Binding-site contacts:
Ligand atom N8 contacts residue SER75 of chain 2.A at 4.1 Å.
Ligand atom O12 contacts residue ARG434 of chain 2.A at 2.9 Å (salt-bridge).
Ligand atom C7 contacts residue TRP305 of chain 1.A at 3.8 Å (hydrophobic).
Ligand atom C3 contacts residue ILE110 of chain 1.A at 3.9 Å (hydrophobic).
Ligand atom C9 contacts residue PLP1 of chain 2.B at 3.5 Å.
Ligand atom N8 contacts residue PHE165 of chain 2.A at 4.1 Å.
Ligand atom C4 contacts residue PHE314 of chain 1.A at 3.8 Å (hydrophobic).
Ligand atom O13 contacts residue PHE306 of chain 1.A at 3.9 Å.
Ligand atom C7 contacts residue PLP1 of chain 2.B at 3.9 Å.
Ligand atom C10 contacts residue ARG434 of chain 2.A at 3.4 Å.
Ligand atom C7 contacts residue LYS276 of chain 2.A at 4.2 Å.
Ligand atom O14 contacts residue PLP1 of chain 2.B at 3.0 Å.
Ligand atom O11 contacts residue ARG434 of chain 2.A at 3.0 Å (salt-bridge).
Ligand atom C6 contacts residue TRP305 of chain 1.A at 3.6 Å (hydrophobic).
Ligand atom O14 contacts residue TYR275 of chain 2.A at 3.5 Å.
Ligand atom C10 contacts residue HIS253 of chain 2.A at 3.6 Å.
Ligand atom O13 contacts residue HIS102 of chain 1.A at 3.6 Å.
Ligand atom O12 contacts residue LYS276 of chain 2.A at 4.2 Å.
Ligand atom C9 contacts residue PHE165 of chain 2.A at 3.3 Å (hydrophobic).
Ligand atom O11 contacts residue HIS253 of chain 2.A at 4.2 Å.
Ligand atom C7 contacts residue SER75 of chain 2.A at 4.1 Å.
Ligand atom O11 contacts residue SER75 of chain 2.A at 2.8 Å (h-bond).
Ligand atom C2 contacts residue TRP305 of chain 1.A at 4.1 Å (hydrophobic).
Ligand atom N8 contacts residue TRP305 of chain 1.A at 4.0 Å.
Ligand atom O13 contacts residue ASN333 of chain 1.A at 3.3 Å.
Ligand atom C3 contacts residue PHE314 of chain 1.A at 3.9 Å (hydrophobic).
Ligand atom C1 contacts residue TRP305 of chain 1.A at 3.5 Å (hydrophobic).
Ligand atom C9 contacts residue LYS276 of chain 2.A at 3.6 Å.
Ligand atom C4 contacts residue HIS102 of chain 1.A at 3.7 Å.
Ligand atom C3 contacts residue HIS102 of chain 1.A at 3.3 Å.
Ligand atom O14 contacts residue LYS276 of chain 2.A at 3.2 Å.
Ligand atom O12 contacts residue HIS253 of chain 2.A at 2.8 Å (h-bond).
Ligand atom C10 contacts residue LYS276 of chain 2.A at 3.9 Å.
Ligand atom C10 contacts residue SER75 of chain 2.A at 4.0 Å.
Ligand atom O11 contacts residue LYS276 of chain 2.A at 4.1 Å.
Ligand atom O11 contacts residue ASN74 of chain 2.A at 4.2 Å.
Ligand atom C5 contacts residue SER75 of chain 2.A at 3.9 Å.
Ligand atom N8 contacts residue PLP1 of chain 2.B at 4.1 Å.
Ligand atom C2 contacts residue HIS102 of chain 1.A at 3.5 Å.
Ligand atom O12 contacts residue PHE225 of chain 2.A at 3.8 Å.

Sequence of chain 2.A:
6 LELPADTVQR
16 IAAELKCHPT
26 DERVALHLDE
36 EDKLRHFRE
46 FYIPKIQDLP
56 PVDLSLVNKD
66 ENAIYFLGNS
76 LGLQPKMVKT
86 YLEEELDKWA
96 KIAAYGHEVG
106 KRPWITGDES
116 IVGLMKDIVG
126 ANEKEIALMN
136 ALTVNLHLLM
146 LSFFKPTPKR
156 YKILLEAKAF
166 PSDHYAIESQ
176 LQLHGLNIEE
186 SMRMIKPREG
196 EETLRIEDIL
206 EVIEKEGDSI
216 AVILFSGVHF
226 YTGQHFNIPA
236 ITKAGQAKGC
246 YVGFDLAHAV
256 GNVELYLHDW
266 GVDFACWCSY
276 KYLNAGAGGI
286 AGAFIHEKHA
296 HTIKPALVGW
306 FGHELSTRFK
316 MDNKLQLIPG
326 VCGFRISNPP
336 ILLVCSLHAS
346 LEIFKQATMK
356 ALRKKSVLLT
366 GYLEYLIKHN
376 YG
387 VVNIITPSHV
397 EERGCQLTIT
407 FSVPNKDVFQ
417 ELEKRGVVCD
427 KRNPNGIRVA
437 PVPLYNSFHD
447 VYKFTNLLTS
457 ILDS

Sequence of chain 1.A:
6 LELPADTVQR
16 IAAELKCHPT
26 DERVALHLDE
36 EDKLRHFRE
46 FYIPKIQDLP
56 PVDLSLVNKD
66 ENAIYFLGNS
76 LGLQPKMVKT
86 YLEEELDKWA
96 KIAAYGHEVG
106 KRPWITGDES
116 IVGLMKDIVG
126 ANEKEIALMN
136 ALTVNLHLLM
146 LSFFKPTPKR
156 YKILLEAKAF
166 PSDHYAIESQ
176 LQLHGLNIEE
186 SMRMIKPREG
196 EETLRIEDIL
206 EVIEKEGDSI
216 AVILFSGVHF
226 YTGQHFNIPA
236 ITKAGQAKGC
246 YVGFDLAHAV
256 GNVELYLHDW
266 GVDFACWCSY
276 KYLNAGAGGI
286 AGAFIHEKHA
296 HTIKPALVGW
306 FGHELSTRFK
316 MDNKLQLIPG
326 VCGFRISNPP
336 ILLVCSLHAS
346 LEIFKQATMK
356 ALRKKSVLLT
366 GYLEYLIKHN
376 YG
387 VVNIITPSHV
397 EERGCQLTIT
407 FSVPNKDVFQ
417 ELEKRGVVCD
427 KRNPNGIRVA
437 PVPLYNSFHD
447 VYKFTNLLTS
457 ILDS

The small molecule below binds the protein below.
Small molecule (SMILES): O=C(O)CNC(=O)c1cccc(O)c1